Sequence of chain 1.A:
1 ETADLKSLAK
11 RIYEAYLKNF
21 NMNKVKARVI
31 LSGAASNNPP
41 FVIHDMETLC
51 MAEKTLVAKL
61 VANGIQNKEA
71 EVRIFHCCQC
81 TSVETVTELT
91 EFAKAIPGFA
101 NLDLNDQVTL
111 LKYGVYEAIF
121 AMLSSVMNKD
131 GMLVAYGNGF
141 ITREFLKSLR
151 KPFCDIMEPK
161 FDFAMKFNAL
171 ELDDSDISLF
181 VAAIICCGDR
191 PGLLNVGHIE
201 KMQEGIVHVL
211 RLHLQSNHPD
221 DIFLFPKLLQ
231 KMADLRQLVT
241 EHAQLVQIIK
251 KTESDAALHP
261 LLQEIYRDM

Binding-site contacts:
Ligand atom C26 contacts residue ILE156 of chain 1.A at 3.5 Å (hydrophobic).
Ligand atom C14 contacts residue VAL134 of chain 1.A at 3.6 Å (hydrophobic).
Ligand atom O3 contacts residue HIS242 of chain 1.A at 2.7 Å (h-bond).
Ligand atom C12 contacts residue CYS78 of chain 1.A at 3.3 Å (hydrophobic).
Ligand atom N4 contacts residue CYS78 of chain 1.A at 3.4 Å.
Ligand atom C12 contacts residue SER82 of chain 1.A at 3.3 Å.
Ligand atom C32 contacts residue GLN79 of chain 1.A at 3.6 Å.
Ligand atom C9 contacts residue MET157 of chain 1.A at 3.5 Å (hydrophobic).
Ligand atom C29 contacts residue ILE156 of chain 1.A at 3.6 Å (hydrophobic).
Ligand atom O5 contacts residue CYS78 of chain 1.A at 3.4 Å (h-bond).
Ligand atom C28 contacts residue ILE74 of chain 1.A at 3.6 Å (hydrophobic).
Ligand atom C32 contacts residue CYS78 of chain 1.A at 3.8 Å (hydrophobic).
Ligand atom O3 contacts residue TYR116 of chain 1.A at 3.6 Å.
Ligand atom C15 contacts residue CYS78 of chain 1.A at 3.4 Å (hydrophobic).
Ligand atom C3 contacts residue CYS78 of chain 1.A at 3.7 Å (hydrophobic).
Ligand atom C14 contacts residue CYS78 of chain 1.A at 3.7 Å (hydrophobic).
Ligand atom C4 contacts residue CYS78 of chain 1.A at 3.5 Å (hydrophobic).
Ligand atom C26 contacts residue CYS78 of chain 1.A at 3.8 Å (hydrophobic).
Ligand atom C17 contacts residue CYS77 of chain 1.A at 3.8 Å (hydrophobic).
Ligand atom C10 contacts residue LEU123 of chain 1.A at 3.7 Å (hydrophobic).
Ligand atom O1 contacts residue ILE156 of chain 1.A at 3.8 Å.
Ligand atom N1 contacts residue VAL134 of chain 1.A at 3.4 Å.
Ligand atom O2 contacts residue TYR266 of chain 1.A at 3.4 Å (h-bond).
Ligand atom C1 contacts residue SER82 of chain 1.A at 3.0 Å.
Ligand atom O2 contacts residue TYR116 of chain 1.A at 2.5 Å (h-bond).
Ligand atom C16 contacts residue CYS77 of chain 1.A at 3.5 Å (hydrophobic).
Ligand atom O5 contacts residue VAL134 of chain 1.A at 3.8 Å.
Ligand atom O2 contacts residue SER82 of chain 1.A at 2.9 Å (h-bond).
Ligand atom C6 contacts residue SER82 of chain 1.A at 3.4 Å.
Ligand atom C6 contacts residue TYR116 of chain 1.A at 3.4 Å (hydrophobic).
Ligand atom C7 contacts residue SER82 of chain 1.A at 3.6 Å.
Ligand atom O1 contacts residue CYS78 of chain 1.A at 3.7 Å.
Ligand atom C5 contacts residue MET132 of chain 1.A at 3.8 Å (hydrophobic).
Ligand atom C2 contacts residue SER82 of chain 1.A at 3.2 Å.
Ligand atom C6 contacts residue HIS242 of chain 1.A at 3.8 Å.
Ligand atom C6 contacts residue TYR266 of chain 1.A at 3.4 Å (hydrophobic).
Ligand atom C32 contacts residue PHE75 of chain 1.A at 3.3 Å (hydrophobic).
Ligand atom O3 contacts residue TYR266 of chain 1.A at 2.7 Å (h-bond).
Ligand atom C3 contacts residue VAL134 of chain 1.A at 3.5 Å (hydrophobic).
Ligand atom C8 contacts residue MET157 of chain 1.A at 3.7 Å (hydrophobic).

The small molecule below binds the protein below.
Small molecule (SMILES): CCCO/N=C(\C)[C@@H](Cc1ccc(OCc2nc(-c3ccccc3)oc2C)cc1)C(=O)O